A protein and the small-molecule ligand that binds it are described below.
Small molecule (SMILES): CC(=O)N[C@@H]1[C@@H](O)[C@H](O)[C@@H](CO)O[C@H]1O

Sequence of chain 1.D:
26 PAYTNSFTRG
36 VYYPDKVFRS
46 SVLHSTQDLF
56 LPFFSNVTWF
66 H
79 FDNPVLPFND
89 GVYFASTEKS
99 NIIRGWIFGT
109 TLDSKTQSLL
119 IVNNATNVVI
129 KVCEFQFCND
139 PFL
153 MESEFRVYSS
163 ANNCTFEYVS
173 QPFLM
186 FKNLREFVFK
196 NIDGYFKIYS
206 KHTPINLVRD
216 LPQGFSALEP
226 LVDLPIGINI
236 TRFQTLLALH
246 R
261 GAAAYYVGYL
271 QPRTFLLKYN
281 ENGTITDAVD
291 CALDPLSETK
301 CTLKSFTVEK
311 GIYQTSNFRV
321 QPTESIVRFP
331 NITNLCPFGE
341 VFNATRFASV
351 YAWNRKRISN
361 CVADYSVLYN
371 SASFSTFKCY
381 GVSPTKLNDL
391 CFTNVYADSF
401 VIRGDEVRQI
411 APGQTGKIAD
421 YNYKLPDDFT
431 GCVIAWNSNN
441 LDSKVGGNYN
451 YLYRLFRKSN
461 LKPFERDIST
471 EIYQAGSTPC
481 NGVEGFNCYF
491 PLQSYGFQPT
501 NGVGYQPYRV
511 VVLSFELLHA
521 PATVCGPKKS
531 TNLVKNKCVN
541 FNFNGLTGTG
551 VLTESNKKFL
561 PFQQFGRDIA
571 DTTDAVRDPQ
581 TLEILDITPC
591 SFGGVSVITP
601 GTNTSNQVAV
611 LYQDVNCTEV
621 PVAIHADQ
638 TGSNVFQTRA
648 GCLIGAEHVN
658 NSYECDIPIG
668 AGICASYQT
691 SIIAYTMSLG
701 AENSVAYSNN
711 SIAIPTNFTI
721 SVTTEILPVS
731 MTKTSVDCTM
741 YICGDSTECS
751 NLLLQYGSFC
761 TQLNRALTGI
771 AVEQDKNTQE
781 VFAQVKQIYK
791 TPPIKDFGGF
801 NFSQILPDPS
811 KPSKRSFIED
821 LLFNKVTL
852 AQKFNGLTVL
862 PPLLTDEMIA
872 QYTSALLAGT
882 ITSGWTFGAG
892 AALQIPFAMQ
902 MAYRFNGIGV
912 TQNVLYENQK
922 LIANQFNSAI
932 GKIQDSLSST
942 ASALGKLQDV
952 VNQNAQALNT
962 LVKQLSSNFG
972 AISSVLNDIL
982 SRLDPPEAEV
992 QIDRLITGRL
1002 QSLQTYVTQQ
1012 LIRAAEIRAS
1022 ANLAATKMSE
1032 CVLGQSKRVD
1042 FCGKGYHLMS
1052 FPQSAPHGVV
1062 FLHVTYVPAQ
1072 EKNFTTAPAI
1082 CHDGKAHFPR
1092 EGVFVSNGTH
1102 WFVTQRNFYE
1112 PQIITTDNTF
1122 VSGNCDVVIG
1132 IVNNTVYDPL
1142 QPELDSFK

Binding-site contacts:
Ligand atom O5 contacts residue THR618 of chain 1.D at 4.3 Å.
Ligand atom O6 contacts residue ASN616 of chain 1.D at 4.2 Å.
Ligand atom C3 contacts residue ASN616 of chain 1.D at 3.8 Å.
Ligand atom O6 contacts residue THR618 of chain 1.D at 3.9 Å.
Ligand atom C5 contacts residue THR618 of chain 1.D at 4.5 Å.
Ligand atom C8 contacts residue ASN616 of chain 1.D at 4.5 Å.
Ligand atom O5 contacts residue ASN616 of chain 1.D at 2.4 Å (h-bond).
Ligand atom C7 contacts residue ASN616 of chain 1.D at 3.4 Å.
Ligand atom C1 contacts residue ASN616 of chain 1.D at 1.4 Å.
Ligand atom C4 contacts residue ASN616 of chain 1.D at 4.2 Å.
Ligand atom O7 contacts residue ASN616 of chain 1.D at 3.5 Å (h-bond).
Ligand atom N2 contacts residue ASN616 of chain 1.D at 2.9 Å (h-bond).
Ligand atom C5 contacts residue ASN616 of chain 1.D at 3.7 Å.
Ligand atom C2 contacts residue ASN616 of chain 1.D at 2.5 Å.